Binding-site contacts:
Ligand atom O14 contacts residue ARG73 of chain 1.A at 3.3 Å (salt-bridge).
Ligand atom O12 contacts residue GLY71 of chain 1.A at 4.5 Å.
Ligand atom C01 contacts residue GLY71 of chain 1.A at 4.2 Å.
Ligand atom MO2 contacts residue TRP62 of chain 1.A at 3.9 Å.
Ligand atom O7 contacts residue TRP62 of chain 1.A at 3.1 Å (h-bond).
Ligand atom O11 contacts residue GLY71 of chain 1.A at 3.3 Å (h-bond).
Ligand atom C2 contacts residue GLY71 of chain 1.A at 3.8 Å.
Ligand atom C01 contacts residue ARG61 of chain 1.A at 4.2 Å.
Ligand atom O13 contacts residue TRP62 of chain 1.A at 2.9 Å.
Ligand atom C01 contacts residue PRO70 of chain 1.A at 4.1 Å (hydrophobic).
Ligand atom O8 contacts residue GLY71 of chain 1.A at 4.1 Å.
Ligand atom O11 contacts residue ARG73 of chain 1.A at 3.8 Å.

This protein binds this small molecule.
Small molecule (SMILES): CC12C[O+2]34[Mn]5678[O+2]9(C1)[Mo]1%10([O-])([O-])O[Mo]3%11([O-])([O-])O[Mo]43([O-])([O-])O[Mo]4%12([O-])([O-])O[Mo]%13([O-])([O-])(O[Mo]9([O-])([O-])(O1)[O+2]5%13CC(C)(C[O+2]6%11%10)C[O+2]734)[O+2]8%12C2

Sequence of chain 1.A:
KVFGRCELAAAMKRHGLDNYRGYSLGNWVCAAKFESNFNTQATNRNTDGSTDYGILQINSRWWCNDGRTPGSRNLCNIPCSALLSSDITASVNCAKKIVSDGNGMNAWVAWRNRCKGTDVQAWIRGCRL